Binding-site contacts:
Ligand atom C8 contacts residue PRO167 of chain 41.F at 3.7 Å (hydrophobic).
Ligand atom C7 contacts residue PRO167 of chain 41.F at 3.9 Å (hydrophobic).
Ligand atom O5 contacts residue ASN118 of chain 41.F at 1.8 Å (h-bond).
Ligand atom C6 contacts residue ALA117 of chain 41.F at 3.6 Å (hydrophobic).
Ligand atom O6 contacts residue ALA117 of chain 41.F at 2.3 Å.
Ligand atom N2 contacts residue ASN118 of chain 41.F at 3.6 Å.
Ligand atom C1 contacts residue ALA117 of chain 41.F at 3.9 Å (hydrophobic).
Ligand atom C1 contacts residue PRO167 of chain 41.F at 4.4 Å (hydrophobic).
Ligand atom C6 contacts residue ASN118 of chain 41.F at 4.0 Å.
Ligand atom O7 contacts residue ALA117 of chain 41.F at 4.5 Å.
Ligand atom N2 contacts residue PRO167 of chain 41.F at 4.0 Å.
Ligand atom C4 contacts residue ASN118 of chain 41.F at 3.8 Å.
Ligand atom O5 contacts residue ALA117 of chain 41.F at 3.5 Å (h-bond).
Ligand atom C4 contacts residue ALA117 of chain 41.F at 4.2 Å (hydrophobic).
Ligand atom O6 contacts residue ASN118 of chain 41.F at 4.0 Å.
Ligand atom C1 contacts residue GLN168 of chain 41.F at 4.0 Å.
Ligand atom C1 contacts residue ASN118 of chain 41.F at 1.6 Å.
Ligand atom O5 contacts residue GLN168 of chain 41.F at 4.0 Å.
Ligand atom C2 contacts residue ASN118 of chain 41.F at 2.7 Å.
Ligand atom C3 contacts residue ASN118 of chain 41.F at 3.8 Å.
Ligand atom C5 contacts residue GLN168 of chain 41.F at 4.5 Å.
Ligand atom C5 contacts residue ALA117 of chain 41.F at 4.2 Å (hydrophobic).
Ligand atom C5 contacts residue ASN118 of chain 41.F at 3.2 Å.
Ligand atom C2 contacts residue ALA117 of chain 41.F at 4.0 Å (hydrophobic).
Ligand atom C8 contacts residue ASP164 of chain 41.F at 4.5 Å.
Ligand atom O7 contacts residue ASN118 of chain 41.F at 3.5 Å (h-bond).
Ligand atom C7 contacts residue ASN118 of chain 41.F at 3.9 Å.

The protein below binds the small molecule below.
Small molecule (SMILES): CC(=O)N[C@@H]1[C@@H](O)[C@H](O)[C@@H](CO)O[C@H]1O

Sequence of chain 41.F:
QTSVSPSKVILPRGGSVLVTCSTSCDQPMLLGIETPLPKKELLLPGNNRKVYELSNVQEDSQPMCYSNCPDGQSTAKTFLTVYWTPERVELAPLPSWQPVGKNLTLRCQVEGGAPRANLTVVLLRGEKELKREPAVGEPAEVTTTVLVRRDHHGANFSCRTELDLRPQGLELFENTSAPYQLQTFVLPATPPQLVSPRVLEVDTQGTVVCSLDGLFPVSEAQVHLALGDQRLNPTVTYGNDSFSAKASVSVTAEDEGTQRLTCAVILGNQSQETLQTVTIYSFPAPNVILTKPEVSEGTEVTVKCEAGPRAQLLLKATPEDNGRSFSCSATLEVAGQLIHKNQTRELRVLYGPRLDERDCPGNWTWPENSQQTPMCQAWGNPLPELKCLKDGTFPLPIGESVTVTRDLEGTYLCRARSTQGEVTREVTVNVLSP